This small molecule binds to this protein.
Small molecule (SMILES): OC[C@H]1O[C@H](O)[C@@H](O)[C@@H](O)[C@@H]1O

Binding-site contacts:
Ligand atom C1 contacts residue MAN3 of chain 1.I at 4.0 Å.
Ligand atom O5 contacts residue MAN3 of chain 1.I at 4.5 Å.